This protein binds this small molecule.
Small molecule (SMILES): CC[C@H](C)[C@H](NC(=O)[C@H](CC(C)C)NC(=O)[C@H](CO)NC(=O)CNC(=O)[C@@H](NC(=O)[C@@H](N)[C@@H](C)O)C(C)C)C(=O)N[C@H](C=O)CCC(N)=O

Sequence of chain 4.B:
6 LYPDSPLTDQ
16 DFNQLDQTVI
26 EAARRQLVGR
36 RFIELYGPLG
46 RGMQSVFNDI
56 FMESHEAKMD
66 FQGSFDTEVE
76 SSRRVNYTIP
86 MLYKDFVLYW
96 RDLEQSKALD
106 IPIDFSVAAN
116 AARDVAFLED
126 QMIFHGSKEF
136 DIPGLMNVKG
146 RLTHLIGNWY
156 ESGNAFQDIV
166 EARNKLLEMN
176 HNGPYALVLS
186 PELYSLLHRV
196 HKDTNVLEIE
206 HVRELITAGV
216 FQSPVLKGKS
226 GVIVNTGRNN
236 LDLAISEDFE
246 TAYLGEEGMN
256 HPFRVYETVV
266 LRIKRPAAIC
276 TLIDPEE

Binding-site contacts:
Ligand atom CA contacts residue ASP243 of chain 4.B at 3.5 Å.
Ligand atom N contacts residue ARG35 of chain 4.B at 4.0 Å.
Ligand atom C contacts residue GLU39 of chain 4.B at 3.6 Å.
Ligand atom C contacts residue ASP243 of chain 4.B at 3.5 Å.
Ligand atom CD1 contacts residue ARG36 of chain 4.B at 3.6 Å.
Ligand atom O contacts residue ARG29 of chain 4.B at 3.2 Å (salt-bridge).
Ligand atom O contacts residue ARG35 of chain 4.B at 4.0 Å.
Ligand atom OE1 contacts residue GLU39 of chain 4.B at 3.1 Å (salt-bridge).
Ligand atom CG2 contacts residue ARG35 of chain 4.B at 3.4 Å.
Ligand atom N contacts residue PRO43 of chain 4.B at 4.0 Å.
Ligand atom CD contacts residue GLU39 of chain 4.B at 3.2 Å.
Ligand atom OE1 contacts residue ARG36 of chain 4.B at 2.9 Å (salt-bridge).
Ligand atom O contacts residue ILE25 of chain 4.B at 3.8 Å.
Ligand atom CD contacts residue ARG36 of chain 4.B at 3.7 Å.
Ligand atom CG contacts residue ARG36 of chain 4.B at 3.8 Å.
Ligand atom CD1 contacts residue LEU40 of chain 4.B at 3.6 Å (hydrophobic).
Ligand atom O contacts residue ASP243 of chain 4.B at 4.1 Å.
Ligand atom CB contacts residue ARG36 of chain 4.B at 3.4 Å.
Ligand atom N contacts residue ASP243 of chain 4.B at 3.2 Å (salt-bridge).
Ligand atom NE2 contacts residue GLU39 of chain 4.B at 2.9 Å (salt-bridge).
Ligand atom CD2 contacts residue LEU40 of chain 4.B at 4.1 Å (hydrophobic).
Ligand atom CA contacts residue ASP243 of chain 4.B at 3.6 Å.
Ligand atom O contacts residue ARG35 of chain 4.B at 2.7 Å (salt-bridge).
Ligand atom CD1 contacts residue ARG29 of chain 4.B at 3.5 Å.
Ligand atom CD1 contacts residue ARG35 of chain 4.B at 4.0 Å.
Ligand atom C contacts residue ASP243 of chain 4.B at 3.8 Å.
Ligand atom O contacts residue GLU39 of chain 4.B at 3.0 Å (salt-bridge).
Ligand atom CG2 contacts residue PRO43 of chain 4.B at 3.8 Å (hydrophobic).
Ligand atom OE1 contacts residue PHE37 of chain 4.B at 3.7 Å.
Ligand atom CG1 contacts residue ARG36 of chain 4.B at 4.0 Å.
Ligand atom CG1 contacts residue ASP243 of chain 4.B at 3.2 Å.
Ligand atom CA contacts residue ARG29 of chain 4.B at 3.8 Å.
Ligand atom CA contacts residue ARG29 of chain 4.B at 4.1 Å.
Ligand atom CG2 contacts residue ARG36 of chain 4.B at 4.1 Å.
Ligand atom C contacts residue ARG35 of chain 4.B at 3.9 Å.
Ligand atom N contacts residue ARG29 of chain 4.B at 4.2 Å.
Ligand atom CB contacts residue ASP243 of chain 4.B at 4.0 Å.
Ligand atom C contacts residue ARG29 of chain 4.B at 3.9 Å.
Ligand atom N contacts residue ASP243 of chain 4.B at 2.6 Å (salt-bridge).
Ligand atom O contacts residue PRO43 of chain 4.B at 3.8 Å.